Binding-site contacts:
Ligand atom N3B contacts residue MG1 of chain 1.S at 3.4 Å.
Ligand atom O5' contacts residue GLY21 of chain 1.B at 3.6 Å.
Ligand atom O1B contacts residue MG1 of chain 1.S at 2.2 Å.
Ligand atom O2B contacts residue ASP17 of chain 1.B at 3.5 Å (salt-bridge).
Ligand atom PG contacts residue MG1 of chain 1.S at 3.2 Å.
Ligand atom O6 contacts residue ASP126 of chain 1.B at 3.4 Å (salt-bridge).
Ligand atom N7 contacts residue ASN123 of chain 1.B at 3.3 Å (h-bond).
Ligand atom O1B contacts residue LYS22 of chain 1.B at 3.3 Å.
Ligand atom O1G contacts residue THR41 of chain 1.B at 2.8 Å (h-bond).
Ligand atom O6 contacts residue LYS124 of chain 1.B at 3.4 Å.
Ligand atom O1A contacts residue THR23 of chain 1.B at 3.4 Å.
Ligand atom N1 contacts residue ASP126 of chain 1.B at 3.0 Å (salt-bridge).
Ligand atom O2G contacts residue THR41 of chain 1.B at 3.6 Å.
Ligand atom PB contacts residue MG1 of chain 1.S at 3.3 Å.
Ligand atom O2A contacts residue PHE38 of chain 1.B at 3.6 Å.
Ligand atom C8 contacts residue GLY21 of chain 1.B at 3.6 Å.
Ligand atom N2 contacts residue LEU127 of chain 1.B at 3.3 Å.
Ligand atom O3G contacts residue LYS22 of chain 1.B at 3.1 Å.
Ligand atom O1A contacts residue GLY21 of chain 1.B at 3.4 Å.
Ligand atom O2G contacts residue THR40 of chain 1.B at 3.5 Å.
Ligand atom O6 contacts residue ALA154 of chain 1.B at 3.0 Å (h-bond).
Ligand atom O1G contacts residue THR23 of chain 1.B at 3.5 Å (h-bond).
Ligand atom O2B contacts residue VAL20 of chain 1.B at 3.5 Å (h-bond).
Ligand atom O6 contacts residue ASN123 of chain 1.B at 3.6 Å.
Ligand atom O2B contacts residue LYS22 of chain 1.B at 3.1 Å.
Ligand atom O3G contacts residue SER18 of chain 1.B at 3.6 Å.
Ligand atom O2B contacts residue GLY21 of chain 1.B at 3.2 Å (h-bond).
Ligand atom O3A contacts residue GLY21 of chain 1.B at 3.2 Å.
Ligand atom C8 contacts residue SER24 of chain 1.B at 3.5 Å.
Ligand atom N2 contacts residue ASP126 of chain 1.B at 3.1 Å (salt-bridge).
Ligand atom O1A contacts residue SER24 of chain 1.B at 2.7 Å (h-bond).
Ligand atom O2G contacts residue SER18 of chain 1.B at 3.1 Å (h-bond).
Ligand atom N3B contacts residue GLY19 of chain 1.B at 3.6 Å.
Ligand atom O2' contacts residue SER36 of chain 1.B at 3.1 Å (h-bond).
Ligand atom O1B contacts residue THR23 of chain 1.B at 2.4 Å (h-bond).
Ligand atom O2B contacts residue GLY19 of chain 1.B at 3.6 Å.
Ligand atom O3G contacts residue GLY67 of chain 1.B at 2.8 Å (h-bond).
Ligand atom O6 contacts residue SER153 of chain 1.B at 3.5 Å (h-bond).
Ligand atom PB contacts residue LYS22 of chain 1.B at 3.6 Å.
Ligand atom O1G contacts residue MG1 of chain 1.S at 1.9 Å.

A small-molecule ligand and the protein it binds are described below.
Small molecule (SMILES): Nc1nc2c(ncn2[C@@H]2O[C@H](CO[P](=O)(O)O[P](=O)(O)NP(=O)(O)O)[C@@H](O)[C@H]2O)c(=O)[nH]1

Sequence of chain 1.B:
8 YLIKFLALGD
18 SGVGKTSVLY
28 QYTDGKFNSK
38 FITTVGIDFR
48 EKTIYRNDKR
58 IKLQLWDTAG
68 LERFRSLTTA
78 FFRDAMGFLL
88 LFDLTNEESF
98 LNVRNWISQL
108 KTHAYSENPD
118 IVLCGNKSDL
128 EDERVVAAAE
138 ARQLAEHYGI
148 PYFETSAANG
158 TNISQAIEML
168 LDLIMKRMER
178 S